Sequence of chain 1.A:
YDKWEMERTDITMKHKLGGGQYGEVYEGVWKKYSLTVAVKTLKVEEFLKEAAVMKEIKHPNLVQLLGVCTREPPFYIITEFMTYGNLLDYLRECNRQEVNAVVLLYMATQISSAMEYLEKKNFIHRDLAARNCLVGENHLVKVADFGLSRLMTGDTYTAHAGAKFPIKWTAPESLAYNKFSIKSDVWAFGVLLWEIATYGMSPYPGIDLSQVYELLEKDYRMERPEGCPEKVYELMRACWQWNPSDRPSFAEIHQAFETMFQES

A small-molecule ligand and the protein it binds are described below.
Small molecule (SMILES): CC(=O)NC1=NN(c2ccc(Cl)c(Cl)c2)CC1

Binding-site contacts:
Ligand atom CL14 contacts residue VAL254 of chain 1.A at 3.8 Å.
Ligand atom N7 contacts residue PRO251 of chain 1.A at 3.6 Å.
Ligand atom C1 contacts residue GLU248 of chain 1.A at 3.5 Å.
Ligand atom N6 contacts residue ALA219 of chain 1.A at 3.6 Å.
Ligand atom O3 contacts residue GLY249 of chain 1.A at 3.7 Å.
Ligand atom C17 contacts residue ALA219 of chain 1.A at 3.7 Å (hydrophobic).
Ligand atom C12 contacts residue LEU127 of chain 1.A at 3.7 Å (hydrophobic).
Ligand atom N6 contacts residue GLY249 of chain 1.A at 3.9 Å.
Ligand atom C11 contacts residue ALA123 of chain 1.A at 3.8 Å (hydrophobic).
Ligand atom N7 contacts residue GLY249 of chain 1.A at 3.6 Å (h-bond).
Ligand atom C5 contacts residue CYS250 of chain 1.A at 3.9 Å (hydrophobic).
Ligand atom N6 contacts residue LEU126 of chain 1.A at 3.5 Å.
Ligand atom C1 contacts residue ALA219 of chain 1.A at 3.5 Å (hydrophobic).
Ligand atom C5 contacts residue GLY249 of chain 1.A at 3.3 Å.
Ligand atom CL14 contacts residue ALA130 of chain 1.A at 3.5 Å.
Ligand atom C9 contacts residue LEU126 of chain 1.A at 3.8 Å (hydrophobic).
Ligand atom C11 contacts residue PRO251 of chain 1.A at 3.5 Å (hydrophobic).
Ligand atom C10 contacts residue PRO251 of chain 1.A at 3.5 Å (hydrophobic).
Ligand atom C8 contacts residue ALA123 of chain 1.A at 3.5 Å (hydrophobic).
Ligand atom C2 contacts residue GLU248 of chain 1.A at 3.2 Å.
Ligand atom C9 contacts residue GLY249 of chain 1.A at 3.5 Å.
Ligand atom C5 contacts residue ALA219 of chain 1.A at 3.8 Å (hydrophobic).
Ligand atom C15 contacts residue VAL254 of chain 1.A at 3.8 Å (hydrophobic).
Ligand atom C2 contacts residue TYR221 of chain 1.A at 3.9 Å (hydrophobic).
Ligand atom CL16 contacts residue ALA219 of chain 1.A at 3.9 Å.
Ligand atom C8 contacts residue LEU126 of chain 1.A at 3.9 Å (hydrophobic).
Ligand atom CL16 contacts residue VAL254 of chain 1.A at 3.8 Å.
Ligand atom C10 contacts residue LEU126 of chain 1.A at 3.9 Å (hydrophobic).
Ligand atom C1 contacts residue TYR221 of chain 1.A at 3.7 Å (hydrophobic).
Ligand atom CL14 contacts residue PHE279 of chain 1.A at 3.7 Å.
Ligand atom C13 contacts residue VAL254 of chain 1.A at 3.8 Å (hydrophobic).
Ligand atom N7 contacts residue LEU126 of chain 1.A at 3.8 Å.
Ligand atom CL16 contacts residue LEU215 of chain 1.A at 3.3 Å.
Ligand atom N4 contacts residue GLU248 of chain 1.A at 3.5 Å (salt-bridge).
Ligand atom CL16 contacts residue ILE218 of chain 1.A at 3.7 Å.
Ligand atom CL14 contacts residue LEU127 of chain 1.A at 3.7 Å.
Ligand atom O3 contacts residue GLU248 of chain 1.A at 3.5 Å (salt-bridge).
Ligand atom C2 contacts residue ALA219 of chain 1.A at 3.5 Å (hydrophobic).
Ligand atom C8 contacts residue GLY249 of chain 1.A at 3.4 Å.
Ligand atom N4 contacts residue ALA219 of chain 1.A at 2.7 Å (h-bond).